This small molecule binds to this protein.
Small molecule (SMILES): Nc1ncnc2c1ncn2[C@@H]1O[C@H](CO[P](=O)(O)O[C@@H]2[C@H](O)[C@@H](CO[P](=O)(O)O[C@@H]3[C@H](O)[C@@H](CO[P](=O)(O)O[C@@H]4[C@H](O)[C@@H](CO[P](=O)(O)O[PH](=O)O)O[C@H]4n4cnc5c(N)ncnc54)O[C@H]3n3cnc4c(N)ncnc43)O[C@H]2n2cnc3c(N)ncnc32)[C@@H](O)[C@H]1OP(=O)(O)O.O=P(O)(O)O

Binding-site contacts:
Ligand atom C2 contacts residue GLN14 of chain 1.A at 3.1 Å.
Ligand atom O4' contacts residue TRP40 of chain 1.A at 3.2 Å (h-bond).
Ligand atom O4 contacts residue GLY147 of chain 1.A at 3.0 Å (h-bond).
Ligand atom C2 contacts residue GLU111 of chain 1.A at 3.1 Å.
Ligand atom N6 contacts residue GLN48 of chain 1.A at 2.9 Å (h-bond).
Ligand atom OP2 contacts residue LYS69 of chain 1.A at 2.6 Å (salt-bridge).
Ligand atom C4 contacts residue PHE106 of chain 1.A at 3.4 Å (hydrophobic).
Ligand atom N1 contacts residue GLN48 of chain 1.A at 3.1 Å (h-bond).
Ligand atom O3 contacts residue ARG183 of chain 1.A at 2.3 Å (salt-bridge).
Ligand atom OP1 contacts residue PHE344 of chain 1.C at 3.3 Å.
Ligand atom N1 contacts residue GLN14 of chain 1.A at 3.3 Å (h-bond).
Ligand atom N1 contacts residue TYR115 of chain 1.A at 2.8 Å (h-bond).
Ligand atom N1 contacts residue TRP40 of chain 1.A at 3.3 Å.
Ligand atom N3 contacts residue PHE106 of chain 1.A at 3.3 Å.
Ligand atom OP1 contacts residue ARG335 of chain 1.C at 3.1 Å (salt-bridge).
Ligand atom OP2 contacts residue TYR334 of chain 1.C at 2.8 Å (h-bond).
Ligand atom C2 contacts residue TYR292 of chain 1.C at 3.3 Å (hydrophobic).
Ligand atom O3' contacts residue LYS146 of chain 1.A at 3.3 Å (salt-bridge).
Ligand atom O1 contacts residue LYS146 of chain 1.A at 3.3 Å (salt-bridge).
Ligand atom C6 contacts residue TYR115 of chain 1.A at 3.3 Å (hydrophobic).
Ligand atom C4 contacts residue TRP40 of chain 1.A at 3.2 Å (hydrophobic).
Ligand atom O4 contacts residue ARG407 of chain 1.C at 3.1 Å (salt-bridge).
Ligand atom N6 contacts residue GLU307 of chain 1.C at 2.9 Å (salt-bridge).
Ligand atom C8 contacts residue TRP40 of chain 1.A at 3.4 Å (hydrophobic).
Ligand atom OP1 contacts residue TYR292 of chain 1.C at 2.5 Å (h-bond).
Ligand atom OP1 contacts residue ARG135 of chain 1.A at 2.7 Å (salt-bridge).
Ligand atom N1 contacts residue GLU111 of chain 1.A at 2.5 Å (salt-bridge).
Ligand atom O3 contacts residue HIS7 of chain 1.A at 2.7 Å (h-bond).
Ligand atom OP2 contacts residue ARG335 of chain 1.C at 3.1 Å (salt-bridge).
Ligand atom OP2 contacts residue ARG135 of chain 1.A at 3.1 Å (salt-bridge).
Ligand atom C2 contacts residue TRP40 of chain 1.A at 3.3 Å (hydrophobic).
Ligand atom N9 contacts residue TRP40 of chain 1.A at 3.4 Å (h-bond).
Ligand atom N6 contacts residue ASN45 of chain 1.A at 2.9 Å (h-bond).
Ligand atom N6 contacts residue GLU111 of chain 1.A at 3.0 Å (salt-bridge).
Ligand atom OP2 contacts residue TRP40 of chain 1.A at 3.2 Å (h-bond).
Ligand atom N6 contacts residue TYR115 of chain 1.A at 3.2 Å (h-bond).
Ligand atom OP1 contacts residue ARG290 of chain 1.C at 2.7 Å (salt-bridge).
Ligand atom C5' contacts residue TYR104 of chain 1.A at 3.4 Å (hydrophobic).
Ligand atom O2 contacts residue ARG407 of chain 1.C at 2.7 Å (salt-bridge).
Ligand atom O1 contacts residue HIS7 of chain 1.A at 3.4 Å (h-bond).

Sequence of chain 1.A:
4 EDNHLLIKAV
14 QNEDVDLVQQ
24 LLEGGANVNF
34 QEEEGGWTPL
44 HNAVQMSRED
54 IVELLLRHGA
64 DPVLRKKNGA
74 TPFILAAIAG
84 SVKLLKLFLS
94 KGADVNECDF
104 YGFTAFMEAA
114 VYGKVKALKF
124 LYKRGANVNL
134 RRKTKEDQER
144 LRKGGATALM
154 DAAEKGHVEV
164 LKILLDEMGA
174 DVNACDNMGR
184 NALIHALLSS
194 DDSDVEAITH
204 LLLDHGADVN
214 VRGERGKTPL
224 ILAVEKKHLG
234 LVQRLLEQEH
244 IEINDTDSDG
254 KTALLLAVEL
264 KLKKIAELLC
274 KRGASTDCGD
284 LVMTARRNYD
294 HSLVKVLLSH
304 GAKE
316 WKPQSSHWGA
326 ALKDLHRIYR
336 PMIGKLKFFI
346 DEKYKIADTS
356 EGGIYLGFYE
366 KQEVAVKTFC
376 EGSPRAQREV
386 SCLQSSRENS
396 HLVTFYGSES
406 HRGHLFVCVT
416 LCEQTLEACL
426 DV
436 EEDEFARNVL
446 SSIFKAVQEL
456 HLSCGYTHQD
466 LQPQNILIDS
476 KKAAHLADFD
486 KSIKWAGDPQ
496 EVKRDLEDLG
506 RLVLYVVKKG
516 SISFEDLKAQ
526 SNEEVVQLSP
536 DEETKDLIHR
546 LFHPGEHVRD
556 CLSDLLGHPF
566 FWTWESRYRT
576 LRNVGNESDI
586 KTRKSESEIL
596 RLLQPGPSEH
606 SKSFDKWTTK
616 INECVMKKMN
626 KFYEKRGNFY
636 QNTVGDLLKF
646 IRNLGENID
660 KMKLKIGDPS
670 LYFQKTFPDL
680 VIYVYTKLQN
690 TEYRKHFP

Sequence of chain 1.C:
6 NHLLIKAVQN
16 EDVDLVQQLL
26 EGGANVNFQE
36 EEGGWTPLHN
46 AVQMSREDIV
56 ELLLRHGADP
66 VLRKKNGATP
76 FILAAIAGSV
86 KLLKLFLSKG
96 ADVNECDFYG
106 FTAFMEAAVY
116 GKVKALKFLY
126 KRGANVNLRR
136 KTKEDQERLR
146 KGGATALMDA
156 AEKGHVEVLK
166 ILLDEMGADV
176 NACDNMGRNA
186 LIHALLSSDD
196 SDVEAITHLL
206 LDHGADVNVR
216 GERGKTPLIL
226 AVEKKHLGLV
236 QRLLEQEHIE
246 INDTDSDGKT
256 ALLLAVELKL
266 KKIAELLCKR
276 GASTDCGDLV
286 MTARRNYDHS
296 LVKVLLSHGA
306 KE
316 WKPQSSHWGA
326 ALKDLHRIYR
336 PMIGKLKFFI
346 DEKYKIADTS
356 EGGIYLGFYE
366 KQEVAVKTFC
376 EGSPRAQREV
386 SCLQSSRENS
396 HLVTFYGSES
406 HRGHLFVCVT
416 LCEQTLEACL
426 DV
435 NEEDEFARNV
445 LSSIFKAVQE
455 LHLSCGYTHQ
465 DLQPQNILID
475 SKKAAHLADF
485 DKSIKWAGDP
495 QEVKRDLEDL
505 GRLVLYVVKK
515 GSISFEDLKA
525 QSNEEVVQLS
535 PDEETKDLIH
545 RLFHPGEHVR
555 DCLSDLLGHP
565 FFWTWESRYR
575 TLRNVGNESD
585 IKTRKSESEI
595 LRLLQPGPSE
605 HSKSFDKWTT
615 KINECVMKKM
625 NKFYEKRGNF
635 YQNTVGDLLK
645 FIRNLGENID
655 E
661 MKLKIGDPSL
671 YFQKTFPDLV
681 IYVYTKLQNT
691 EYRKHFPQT